Sequence of chain 1.A:
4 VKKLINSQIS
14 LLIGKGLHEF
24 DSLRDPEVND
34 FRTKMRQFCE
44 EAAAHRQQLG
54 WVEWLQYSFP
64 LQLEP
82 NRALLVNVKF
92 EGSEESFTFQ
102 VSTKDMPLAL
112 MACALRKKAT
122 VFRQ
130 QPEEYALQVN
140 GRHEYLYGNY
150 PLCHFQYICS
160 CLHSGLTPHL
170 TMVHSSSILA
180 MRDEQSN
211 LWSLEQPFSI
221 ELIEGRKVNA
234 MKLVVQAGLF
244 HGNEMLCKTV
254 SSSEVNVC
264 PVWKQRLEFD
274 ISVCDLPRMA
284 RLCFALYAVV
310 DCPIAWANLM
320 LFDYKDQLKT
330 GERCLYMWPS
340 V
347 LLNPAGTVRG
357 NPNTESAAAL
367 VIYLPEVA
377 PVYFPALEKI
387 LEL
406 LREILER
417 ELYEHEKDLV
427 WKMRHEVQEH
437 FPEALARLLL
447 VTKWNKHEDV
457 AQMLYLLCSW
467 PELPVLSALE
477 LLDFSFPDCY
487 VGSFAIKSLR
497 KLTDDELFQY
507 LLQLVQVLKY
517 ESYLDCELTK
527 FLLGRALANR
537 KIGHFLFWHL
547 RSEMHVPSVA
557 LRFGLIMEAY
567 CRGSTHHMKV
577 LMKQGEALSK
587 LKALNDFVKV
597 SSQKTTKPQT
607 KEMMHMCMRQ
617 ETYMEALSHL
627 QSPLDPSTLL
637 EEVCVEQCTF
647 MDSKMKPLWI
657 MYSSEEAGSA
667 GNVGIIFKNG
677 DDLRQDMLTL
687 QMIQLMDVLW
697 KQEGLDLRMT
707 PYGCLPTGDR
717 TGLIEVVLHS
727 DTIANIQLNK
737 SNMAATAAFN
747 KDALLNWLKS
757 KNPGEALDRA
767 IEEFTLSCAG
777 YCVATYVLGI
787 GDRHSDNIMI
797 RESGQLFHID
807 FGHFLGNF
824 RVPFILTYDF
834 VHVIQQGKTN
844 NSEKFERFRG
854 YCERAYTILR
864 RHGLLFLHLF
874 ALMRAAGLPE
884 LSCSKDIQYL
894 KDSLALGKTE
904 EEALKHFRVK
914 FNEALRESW

Binding-site contacts:
Ligand atom C14 contacts residue TRP655 of chain 1.A at 3.5 Å (hydrophobic).
Ligand atom C1 contacts residue THR645 of chain 1.A at 3.7 Å.
Ligand atom C2 contacts residue TRP655 of chain 1.A at 3.5 Å (hydrophobic).
Ligand atom N22 contacts residue ILE805 of chain 1.A at 3.4 Å.
Ligand atom N22 contacts residue ILE720 of chain 1.A at 3.5 Å.
Ligand atom N28 contacts residue GLU721 of chain 1.A at 3.1 Å (salt-bridge).
Ligand atom N25 contacts residue SER726 of chain 1.A at 3.8 Å.
Ligand atom N26 contacts residue ILE672 of chain 1.A at 3.6 Å.
Ligand atom O30 contacts residue LYS674 of chain 1.A at 3.6 Å.
Ligand atom C11 contacts residue MET795 of chain 1.A at 3.6 Å (hydrophobic).
Ligand atom C13 contacts residue VAL723 of chain 1.A at 3.8 Å (hydrophobic).
Ligand atom N24 contacts residue MET795 of chain 1.A at 3.7 Å.
Ligand atom N25 contacts residue MET795 of chain 1.A at 3.9 Å.
Ligand atom C18 contacts residue ASN731 of chain 1.A at 3.5 Å.
Ligand atom C11 contacts residue TRP655 of chain 1.A at 3.8 Å (hydrophobic).
Ligand atom C18 contacts residue ASP727 of chain 1.A at 3.4 Å.
Ligand atom N28 contacts residue VAL723 of chain 1.A at 3.9 Å.
Ligand atom C4 contacts residue TRP655 of chain 1.A at 3.6 Å (hydrophobic).
Ligand atom N23 contacts residue MET795 of chain 1.A at 3.6 Å (h-bond).
Ligand atom N21 contacts residue VAL723 of chain 1.A at 2.8 Å (h-bond).
Ligand atom N21 contacts residue VAL722 of chain 1.A at 3.7 Å.
Ligand atom N29 contacts residue ASP806 of chain 1.A at 3.3 Å (salt-bridge).
Ligand atom N26 contacts residue ILE805 of chain 1.A at 3.7 Å.
Ligand atom C8 contacts residue ILE805 of chain 1.A at 3.8 Å (hydrophobic).
Ligand atom C12 contacts residue ILE672 of chain 1.A at 3.5 Å (hydrophobic).
Ligand atom C7 contacts residue VAL723 of chain 1.A at 3.2 Å (hydrophobic).
Ligand atom C13 contacts residue ILE672 of chain 1.A at 3.7 Å (hydrophobic).
Ligand atom N27 contacts residue TRP655 of chain 1.A at 3.8 Å.
Ligand atom C9 contacts residue ILE805 of chain 1.A at 3.9 Å (hydrophobic).
Ligand atom C20 contacts residue SER726 of chain 1.A at 3.5 Å.
Ligand atom C14 contacts residue MET795 of chain 1.A at 3.4 Å (hydrophobic).
Ligand atom N27 contacts residue SER726 of chain 1.A at 3.8 Å.
Ligand atom C7 contacts residue SER726 of chain 1.A at 3.8 Å.
Ligand atom C1 contacts residue PHE646 of chain 1.A at 3.8 Å (hydrophobic).
Ligand atom N25 contacts residue TRP655 of chain 1.A at 3.4 Å.
Ligand atom N29 contacts residue LYS674 of chain 1.A at 3.8 Å.
Ligand atom C6 contacts residue ILE805 of chain 1.A at 3.7 Å (hydrophobic).
Ligand atom N23 contacts residue ILE672 of chain 1.A at 3.9 Å.
Ligand atom N28 contacts residue ILE720 of chain 1.A at 3.6 Å.
Ligand atom C6 contacts residue ILE720 of chain 1.A at 3.8 Å (hydrophobic).

This protein binds this small molecule.
Small molecule (SMILES): Cn1nc(-c2cnc(N)c(-n3cc(C(N)=O)cn3)n2)nc1C1(c2ccccc2)CC1